Sequence of chain 1.A:
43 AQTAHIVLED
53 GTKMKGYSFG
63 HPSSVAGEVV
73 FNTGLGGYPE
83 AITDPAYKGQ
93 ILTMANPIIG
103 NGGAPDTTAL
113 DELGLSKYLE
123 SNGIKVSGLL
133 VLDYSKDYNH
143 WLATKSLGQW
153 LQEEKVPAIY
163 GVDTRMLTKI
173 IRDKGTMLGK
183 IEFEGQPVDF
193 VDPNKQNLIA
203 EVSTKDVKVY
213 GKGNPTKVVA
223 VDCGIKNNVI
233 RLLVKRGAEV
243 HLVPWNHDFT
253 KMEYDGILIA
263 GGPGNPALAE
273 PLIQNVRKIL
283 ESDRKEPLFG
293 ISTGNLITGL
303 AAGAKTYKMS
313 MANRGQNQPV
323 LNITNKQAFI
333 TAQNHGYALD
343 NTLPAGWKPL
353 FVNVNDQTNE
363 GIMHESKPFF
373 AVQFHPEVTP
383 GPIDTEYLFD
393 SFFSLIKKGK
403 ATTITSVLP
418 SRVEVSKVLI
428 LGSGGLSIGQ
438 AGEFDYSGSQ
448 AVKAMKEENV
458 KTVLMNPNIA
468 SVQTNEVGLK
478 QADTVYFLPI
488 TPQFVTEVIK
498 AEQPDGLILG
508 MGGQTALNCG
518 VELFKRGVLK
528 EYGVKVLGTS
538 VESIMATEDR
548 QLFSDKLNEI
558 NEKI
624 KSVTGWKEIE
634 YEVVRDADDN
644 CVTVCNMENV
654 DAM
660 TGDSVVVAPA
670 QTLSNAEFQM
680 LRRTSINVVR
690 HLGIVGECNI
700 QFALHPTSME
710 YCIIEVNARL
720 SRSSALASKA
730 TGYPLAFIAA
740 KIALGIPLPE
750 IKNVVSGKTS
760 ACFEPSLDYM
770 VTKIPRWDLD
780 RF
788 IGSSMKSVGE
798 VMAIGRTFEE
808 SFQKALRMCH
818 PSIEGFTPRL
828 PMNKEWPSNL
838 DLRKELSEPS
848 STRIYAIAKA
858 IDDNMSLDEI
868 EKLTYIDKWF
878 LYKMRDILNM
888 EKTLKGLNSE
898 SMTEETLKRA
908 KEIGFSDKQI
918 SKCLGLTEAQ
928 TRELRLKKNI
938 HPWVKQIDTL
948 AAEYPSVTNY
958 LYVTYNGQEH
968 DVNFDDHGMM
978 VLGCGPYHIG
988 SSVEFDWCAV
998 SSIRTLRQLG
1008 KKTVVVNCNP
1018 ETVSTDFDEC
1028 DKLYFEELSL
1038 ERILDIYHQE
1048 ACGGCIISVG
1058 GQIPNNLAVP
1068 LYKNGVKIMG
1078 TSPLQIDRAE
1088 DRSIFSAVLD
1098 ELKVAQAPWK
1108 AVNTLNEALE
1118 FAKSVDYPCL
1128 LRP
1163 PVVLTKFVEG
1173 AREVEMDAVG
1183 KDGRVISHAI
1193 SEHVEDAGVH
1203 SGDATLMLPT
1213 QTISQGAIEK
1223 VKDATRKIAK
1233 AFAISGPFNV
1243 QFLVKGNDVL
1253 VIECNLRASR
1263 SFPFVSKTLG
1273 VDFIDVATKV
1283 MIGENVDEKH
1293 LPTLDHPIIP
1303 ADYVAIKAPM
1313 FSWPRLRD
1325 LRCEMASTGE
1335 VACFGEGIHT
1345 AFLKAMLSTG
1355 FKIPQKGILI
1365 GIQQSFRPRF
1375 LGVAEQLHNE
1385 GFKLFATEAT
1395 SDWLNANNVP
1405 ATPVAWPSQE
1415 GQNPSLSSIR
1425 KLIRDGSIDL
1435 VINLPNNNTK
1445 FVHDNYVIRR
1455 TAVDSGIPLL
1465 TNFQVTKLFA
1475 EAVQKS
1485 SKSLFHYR

The protein below binds the small molecule below.
Small molecule (SMILES): Cc1csc(NC(=O)C2CCN(C(=O)N(C)Cc3ccc(F)cc3)CC2)n1

Binding-site contacts:
Ligand atom N3 contacts residue LEU778 of chain 1.A at 3.8 Å.
Ligand atom O2 contacts residue CYS816 of chain 1.A at 3.6 Å.
Ligand atom F1 contacts residue VAL653 of chain 1.A at 3.8 Å.
Ligand atom N2 contacts residue TRP776 of chain 1.A at 3.7 Å.
Ligand atom C5 contacts residue VAL664 of chain 1.A at 3.8 Å (hydrophobic).
Ligand atom C13 contacts residue SER848 of chain 1.A at 3.5 Å.
Ligand atom C3 contacts residue VAL664 of chain 1.A at 3.7 Å (hydrophobic).
Ligand atom C7 contacts residue VAL664 of chain 1.A at 3.7 Å (hydrophobic).
Ligand atom C4 contacts residue VAL664 of chain 1.A at 3.8 Å (hydrophobic).
Ligand atom O1 contacts residue ILE851 of chain 1.A at 2.9 Å (h-bond).
Ligand atom C17 contacts residue HIS817 of chain 1.A at 3.5 Å.
Ligand atom F1 contacts residue PHE809 of chain 1.A at 3.2 Å.
Ligand atom C6 contacts residue ILE851 of chain 1.A at 3.7 Å (hydrophobic).
Ligand atom C2 contacts residue MET656 of chain 1.A at 3.9 Å (hydrophobic).
Ligand atom C19 contacts residue HIS817 of chain 1.A at 3.4 Å.
Ligand atom N2 contacts residue ILE851 of chain 1.A at 3.8 Å.
Ligand atom C12 contacts residue ILE820 of chain 1.A at 3.7 Å (hydrophobic).
Ligand atom C7 contacts residue PHE809 of chain 1.A at 3.8 Å (hydrophobic).
Ligand atom C5 contacts residue ASP654 of chain 1.A at 3.7 Å.
Ligand atom N1 contacts residue TRP776 of chain 1.A at 3.6 Å.
Ligand atom C19 contacts residue ASP779 of chain 1.A at 3.7 Å.
Ligand atom N3 contacts residue ILE820 of chain 1.A at 3.6 Å.
Ligand atom C9 contacts residue ILE851 of chain 1.A at 3.7 Å (hydrophobic).
Ligand atom C18 contacts residue HIS817 of chain 1.A at 3.6 Å.
Ligand atom C19 contacts residue ARG775 of chain 1.A at 3.5 Å.
Ligand atom O1 contacts residue ARG850 of chain 1.A at 3.5 Å.
Ligand atom C15 contacts residue ILE820 of chain 1.A at 3.6 Å (hydrophobic).
Ligand atom C4 contacts residue ASP654 of chain 1.A at 3.2 Å.
Ligand atom C6 contacts residue VAL664 of chain 1.A at 3.8 Å (hydrophobic).
Ligand atom F1 contacts residue VAL664 of chain 1.A at 3.6 Å.
Ligand atom C8 contacts residue ILE851 of chain 1.A at 3.8 Å (hydrophobic).
Ligand atom C9 contacts residue TRP776 of chain 1.A at 3.4 Å (hydrophobic).
Ligand atom O1 contacts residue TRP776 of chain 1.A at 3.5 Å.
Ligand atom S1 contacts residue ARG775 of chain 1.A at 3.4 Å (salt-bridge).
Ligand atom C7 contacts residue ILE851 of chain 1.A at 3.6 Å (hydrophobic).
Ligand atom C1 contacts residue ILE773 of chain 1.A at 3.6 Å (hydrophobic).
Ligand atom C14 contacts residue TYR852 of chain 1.A at 3.8 Å (hydrophobic).
Ligand atom C8 contacts residue VAL664 of chain 1.A at 3.7 Å (hydrophobic).
Ligand atom C14 contacts residue SER848 of chain 1.A at 3.5 Å.
Ligand atom C13 contacts residue TRP776 of chain 1.A at 3.8 Å (hydrophobic).